Binding-site contacts:
Ligand atom OAH contacts residue ARG157 of chain 46.H at 3.1 Å (salt-bridge).
Ligand atom C5 contacts residue HIS155 of chain 46.H at 4.0 Å.
Ligand atom SAG contacts residue ARG157 of chain 46.H at 3.6 Å (salt-bridge).
Ligand atom C3 contacts residue ALA158 of chain 46.H at 4.0 Å (hydrophobic).
Ligand atom C6 contacts residue HIS94 of chain 46.H at 3.9 Å.
Ligand atom C4 contacts residue LYS156 of chain 46.H at 4.0 Å.
Ligand atom O6B contacts residue HIS155 of chain 46.H at 3.3 Å (h-bond).
Ligand atom C6 contacts residue LEU62 of chain 46.H at 3.5 Å (hydrophobic).
Ligand atom O6B contacts residue HIS94 of chain 46.H at 4.0 Å.
Ligand atom O6A contacts residue LEU62 of chain 46.H at 3.4 Å.
Ligand atom OBI contacts residue LYS156 of chain 46.H at 4.0 Å.
Ligand atom OAF contacts residue ARG157 of chain 46.H at 2.8 Å (salt-bridge).
Ligand atom OAF contacts residue THR4 of chain 46.H at 2.9 Å (h-bond).
Ligand atom C6 contacts residue HIS155 of chain 46.H at 3.4 Å.
Ligand atom O3 contacts residue ALA158 of chain 46.H at 3.0 Å (h-bond).
Ligand atom C6 contacts residue SER93 of chain 46.H at 4.0 Å.
Ligand atom O4 contacts residue HIS155 of chain 46.H at 3.5 Å (h-bond).
Ligand atom C3 contacts residue ARG157 of chain 46.H at 3.7 Å.
Ligand atom O6A contacts residue HIS155 of chain 46.H at 3.8 Å.
Ligand atom OAH contacts residue LEU2 of chain 46.H at 2.8 Å (h-bond).
Ligand atom O6A contacts residue HIS94 of chain 46.H at 3.2 Å (h-bond).
Ligand atom C3 contacts residue LYS156 of chain 46.H at 4.0 Å.
Ligand atom O5B contacts residue LYS156 of chain 46.H at 3.3 Å.
Ligand atom O5 contacts residue ARG157 of chain 46.H at 3.8 Å.
Ligand atom O4 contacts residue SER93 of chain 46.H at 3.0 Å (h-bond).
Ligand atom OAH contacts residue ASP3 of chain 46.H at 4.0 Å.
Ligand atom C5 contacts residue LEU62 of chain 46.H at 3.8 Å (hydrophobic).
Ligand atom OAF contacts residue ALA158 of chain 46.H at 3.3 Å.
Ligand atom O6B contacts residue LEU62 of chain 46.H at 4.0 Å.
Ligand atom OAH contacts residue THR4 of chain 46.H at 3.7 Å.
Ligand atom O5 contacts residue HIS155 of chain 46.H at 3.6 Å.
Ligand atom O6B contacts residue ARG157 of chain 46.H at 3.3 Å (salt-bridge).
Ligand atom SAG contacts residue THR4 of chain 46.H at 3.9 Å.
Ligand atom O3 contacts residue LYS156 of chain 46.H at 3.0 Å.
Ligand atom O6A contacts residue SER93 of chain 46.H at 3.2 Å.
Ligand atom O4 contacts residue LYS156 of chain 46.H at 3.5 Å.
Ligand atom O6B contacts residue LYS156 of chain 46.H at 3.3 Å.
Ligand atom O5 contacts residue LYS156 of chain 46.H at 3.4 Å.
Ligand atom O3 contacts residue ARG157 of chain 46.H at 3.3 Å (salt-bridge).
Ligand atom C2 contacts residue ALA158 of chain 46.H at 3.7 Å (hydrophobic).

Sequence of chain 46.H:
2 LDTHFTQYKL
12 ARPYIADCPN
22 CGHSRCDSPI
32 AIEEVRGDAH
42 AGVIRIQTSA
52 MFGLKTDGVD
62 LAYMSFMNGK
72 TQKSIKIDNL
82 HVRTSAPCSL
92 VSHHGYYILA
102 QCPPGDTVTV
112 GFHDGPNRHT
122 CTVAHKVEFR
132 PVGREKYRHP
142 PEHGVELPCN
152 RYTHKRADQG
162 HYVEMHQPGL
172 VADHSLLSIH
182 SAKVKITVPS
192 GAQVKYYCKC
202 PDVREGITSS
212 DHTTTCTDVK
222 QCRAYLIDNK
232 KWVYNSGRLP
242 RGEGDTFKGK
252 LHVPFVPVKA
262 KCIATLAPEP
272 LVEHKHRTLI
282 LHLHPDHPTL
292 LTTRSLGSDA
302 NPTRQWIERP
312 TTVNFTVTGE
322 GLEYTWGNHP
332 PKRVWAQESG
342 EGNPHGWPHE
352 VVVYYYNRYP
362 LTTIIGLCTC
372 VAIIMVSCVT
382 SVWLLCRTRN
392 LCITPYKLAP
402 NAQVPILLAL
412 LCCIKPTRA

A protein and the small-molecule ligand that binds it are described below.
Small molecule (SMILES): O=C(O)[C@@H]1O[C@H](O[C@H]2[C@@H](OS(=O)(=O)O)O[C@@H](O)[C@H](NS(=O)(=O)O)[C@H]2O)[C@@H](OS(=O)(=O)O)[C@H](O)[C@@H]1O